A small-molecule ligand and the protein it binds are described below.
Small molecule (SMILES): CC(=O)N[C@H]1[C@H](O[C@H]2[C@H](O)[C@@H](NC(C)=O)CO[C@@H]2CO)O[C@H](CO)[C@@H](O[C@@H]2O[C@H](CO[C@H]3O[C@H](CO[C@H]4O[C@H](CO)[C@@H](O)[C@H](O)[C@@H]4O)[C@@H](O)[C@H](O[C@H]4O[C@H](CO)[C@@H](O)[C@H](O)[C@@H]4O)[C@@H]3O)[C@@H](O)[C@H](O)[C@@H]2O)[C@@H]1O

Sequence of chain 3.B:
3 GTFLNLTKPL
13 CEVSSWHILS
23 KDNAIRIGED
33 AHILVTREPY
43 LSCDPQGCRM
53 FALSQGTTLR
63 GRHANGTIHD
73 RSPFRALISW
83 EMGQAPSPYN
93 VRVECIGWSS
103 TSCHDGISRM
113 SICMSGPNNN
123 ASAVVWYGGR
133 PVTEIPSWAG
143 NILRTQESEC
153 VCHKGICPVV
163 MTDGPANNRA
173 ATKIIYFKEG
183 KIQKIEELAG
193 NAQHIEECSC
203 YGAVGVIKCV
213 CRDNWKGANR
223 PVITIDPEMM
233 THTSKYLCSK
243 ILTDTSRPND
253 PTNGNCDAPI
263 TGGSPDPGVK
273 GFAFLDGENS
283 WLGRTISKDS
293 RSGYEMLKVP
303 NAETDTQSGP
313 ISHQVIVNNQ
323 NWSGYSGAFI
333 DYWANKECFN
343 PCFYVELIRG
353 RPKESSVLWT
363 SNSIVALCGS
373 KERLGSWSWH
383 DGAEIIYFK

Binding-site contacts:
Ligand atom O4 contacts residue HIS315 of chain 3.B at 3.1 Å.
Ligand atom C2 contacts residue ASN122 of chain 1.B at 2.2 Å.
Ligand atom O5 contacts residue PRO312 of chain 3.B at 3.4 Å.
Ligand atom O6 contacts residue HIS315 of chain 3.B at 3.2 Å.
Ligand atom C2 contacts residue HIS315 of chain 3.B at 3.6 Å.
Ligand atom C1 contacts residue ASN122 of chain 1.B at 1.5 Å.
Ligand atom O5 contacts residue HIS315 of chain 3.B at 3.4 Å (h-bond).
Ligand atom O6 contacts residue HIS315 of chain 3.B at 3.3 Å (h-bond).
Ligand atom O3 contacts residue HIS315 of chain 3.B at 2.9 Å (h-bond).
Ligand atom C1 contacts residue ARG375 of chain 3.B at 3.7 Å.
Ligand atom C7 contacts residue ASN122 of chain 1.B at 3.3 Å.
Ligand atom C8 contacts residue HIS315 of chain 3.B at 3.6 Å.
Ligand atom O2 contacts residue ILE243 of chain 3.B at 3.6 Å.
Ligand atom O3 contacts residue SER314 of chain 3.B at 3.2 Å.
Ligand atom O2 contacts residue LEU299 of chain 3.B at 3.6 Å.
Ligand atom C3 contacts residue ARG286 of chain 3.B at 3.6 Å.
Ligand atom C3 contacts residue HIS315 of chain 3.B at 3.6 Å.
Ligand atom C3 contacts residue ASN122 of chain 1.B at 3.7 Å.
Ligand atom N2 contacts residue ASN122 of chain 1.B at 2.7 Å (h-bond).
Ligand atom O2 contacts residue ASP252 of chain 3.B at 2.6 Å (salt-bridge).
Ligand atom O5 contacts residue HIS315 of chain 3.B at 2.9 Å (h-bond).
Ligand atom C8 contacts residue ASN121 of chain 1.B at 3.7 Å.
Ligand atom C6 contacts residue GLU297 of chain 3.B at 3.1 Å.
Ligand atom O5 contacts residue GLY377 of chain 3.B at 3.1 Å.
Ligand atom C6 contacts residue ARG375 of chain 3.B at 3.7 Å.
Ligand atom O4 contacts residue ARG375 of chain 3.B at 3.0 Å (salt-bridge).
Ligand atom O6 contacts residue GLU297 of chain 3.B at 2.6 Å (salt-bridge).
Ligand atom O7 contacts residue ASN122 of chain 1.B at 3.4 Å (h-bond).
Ligand atom O7 contacts residue ARG375 of chain 3.B at 3.2 Å.
Ligand atom O3 contacts residue ARG286 of chain 3.B at 2.9 Å (salt-bridge).
Ligand atom C1 contacts residue HIS315 of chain 3.B at 3.7 Å.
Ligand atom O3 contacts residue ASP252 of chain 3.B at 3.2 Å (salt-bridge).
Ligand atom O5 contacts residue ASN122 of chain 1.B at 2.4 Å (h-bond).
Ligand atom C6 contacts residue LEU376 of chain 3.B at 2.9 Å (hydrophobic).
Ligand atom C6 contacts residue VAL317 of chain 3.B at 3.5 Å (hydrophobic).
Ligand atom O6 contacts residue LEU376 of chain 3.B at 2.7 Å (h-bond).
Ligand atom C2 contacts residue ASP252 of chain 3.B at 3.3 Å.
Ligand atom C5 contacts residue ASN122 of chain 1.B at 3.7 Å.
Ligand atom N2 contacts residue HIS315 of chain 3.B at 3.0 Å (h-bond).
Ligand atom C2 contacts residue ARG375 of chain 3.B at 3.7 Å.

Sequence of chain 1.B:
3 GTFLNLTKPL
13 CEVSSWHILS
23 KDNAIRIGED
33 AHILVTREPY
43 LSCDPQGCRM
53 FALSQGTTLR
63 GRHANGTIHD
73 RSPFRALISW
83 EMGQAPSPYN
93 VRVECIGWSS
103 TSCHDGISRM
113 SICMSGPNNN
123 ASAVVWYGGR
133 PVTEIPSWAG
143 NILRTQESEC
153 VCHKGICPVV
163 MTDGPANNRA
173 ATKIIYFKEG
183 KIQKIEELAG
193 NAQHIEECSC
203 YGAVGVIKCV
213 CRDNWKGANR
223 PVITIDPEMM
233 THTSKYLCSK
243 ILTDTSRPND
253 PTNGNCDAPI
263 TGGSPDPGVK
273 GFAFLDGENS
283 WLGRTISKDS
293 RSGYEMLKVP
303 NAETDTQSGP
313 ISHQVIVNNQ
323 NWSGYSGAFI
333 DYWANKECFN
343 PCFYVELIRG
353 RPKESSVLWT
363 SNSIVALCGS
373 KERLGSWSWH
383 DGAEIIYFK